Sequence of chain 1.A:
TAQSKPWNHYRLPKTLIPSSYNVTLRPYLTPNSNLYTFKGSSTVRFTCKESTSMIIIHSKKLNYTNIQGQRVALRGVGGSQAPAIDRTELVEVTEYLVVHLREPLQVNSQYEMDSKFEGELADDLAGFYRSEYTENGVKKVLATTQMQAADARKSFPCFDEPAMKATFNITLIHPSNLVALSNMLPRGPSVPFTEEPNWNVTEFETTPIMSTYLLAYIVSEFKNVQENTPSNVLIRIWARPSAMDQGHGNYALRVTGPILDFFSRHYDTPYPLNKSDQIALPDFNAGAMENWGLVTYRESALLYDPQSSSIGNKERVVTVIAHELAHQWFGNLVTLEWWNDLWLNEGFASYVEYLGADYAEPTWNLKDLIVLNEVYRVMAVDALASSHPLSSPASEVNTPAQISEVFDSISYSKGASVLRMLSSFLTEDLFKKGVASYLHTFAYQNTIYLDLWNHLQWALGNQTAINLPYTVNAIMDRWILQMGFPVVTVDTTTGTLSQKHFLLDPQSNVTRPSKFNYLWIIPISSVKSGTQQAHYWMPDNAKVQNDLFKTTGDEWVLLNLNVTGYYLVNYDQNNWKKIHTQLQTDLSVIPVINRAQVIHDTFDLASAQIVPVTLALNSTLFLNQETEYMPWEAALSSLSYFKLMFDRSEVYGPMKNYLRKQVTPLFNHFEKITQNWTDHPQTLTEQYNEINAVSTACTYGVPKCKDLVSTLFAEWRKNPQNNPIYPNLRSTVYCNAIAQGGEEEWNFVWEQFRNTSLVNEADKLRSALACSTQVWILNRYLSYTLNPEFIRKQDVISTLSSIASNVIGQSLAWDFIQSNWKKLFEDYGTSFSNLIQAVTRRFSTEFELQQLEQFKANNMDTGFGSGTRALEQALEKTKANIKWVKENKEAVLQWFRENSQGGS

A protein and the small-molecule ligand that binds it are described below.
Small molecule (SMILES): CC(=O)N[C@@H]1[C@@H](O)[C@H](O)[C@@H](CO)O[C@H]1O

Binding-site contacts:
Ligand atom C5 contacts residue ASN275 of chain 1.A at 3.7 Å.
Ligand atom O7 contacts residue ASN275 of chain 1.A at 3.7 Å.
Ligand atom O7 contacts residue MET185 of chain 1.A at 3.4 Å.
Ligand atom N2 contacts residue ASN275 of chain 1.A at 2.9 Å (h-bond).
Ligand atom C7 contacts residue MET185 of chain 1.A at 4.4 Å (hydrophobic).
Ligand atom C7 contacts residue ASN275 of chain 1.A at 3.1 Å.
Ligand atom O5 contacts residue ASN275 of chain 1.A at 2.4 Å (h-bond).
Ligand atom C2 contacts residue ASN275 of chain 1.A at 2.5 Å.
Ligand atom O6 contacts residue ASN275 of chain 1.A at 4.3 Å.
Ligand atom C8 contacts residue ASN275 of chain 1.A at 3.6 Å.
Ligand atom C4 contacts residue ASN275 of chain 1.A at 4.2 Å.
Ligand atom O7 contacts residue GLU206 of chain 1.A at 4.3 Å.
Ligand atom C3 contacts residue ASN275 of chain 1.A at 3.8 Å.
Ligand atom C1 contacts residue ASN275 of chain 1.A at 1.4 Å.